Binding-site contacts:
Ligand atom C2 contacts residue ARG313 of chain 2.B at 3.8 Å.
Ligand atom C7 contacts residue ASN119 of chain 2.A at 3.1 Å.
Ligand atom C4 contacts residue GLN310 of chain 2.B at 3.4 Å.
Ligand atom C2 contacts residue ASN119 of chain 2.A at 2.4 Å.
Ligand atom O5 contacts residue GLY373 of chain 2.B at 3.4 Å.
Ligand atom C2 contacts residue GLN310 of chain 2.B at 3.7 Å.
Ligand atom C6 contacts residue GLY373 of chain 2.B at 3.5 Å.
Ligand atom O6 contacts residue GLY373 of chain 2.B at 2.8 Å (h-bond).
Ligand atom C3 contacts residue ASN312 of chain 2.B at 3.6 Å.
Ligand atom O5 contacts residue THR374 of chain 2.B at 3.4 Å.
Ligand atom C1 contacts residue THR374 of chain 2.B at 3.9 Å.
Ligand atom O6 contacts residue TYR372 of chain 2.B at 3.5 Å.
Ligand atom O5 contacts residue VAL311 of chain 2.B at 3.7 Å.
Ligand atom C6 contacts residue GLN310 of chain 2.B at 3.6 Å.
Ligand atom O2 contacts residue VAL311 of chain 2.B at 3.5 Å.
Ligand atom O4 contacts residue ARG313 of chain 2.B at 3.3 Å (salt-bridge).
Ligand atom C1 contacts residue ASN119 of chain 2.A at 1.4 Å.
Ligand atom C8 contacts residue ASN312 of chain 2.B at 3.9 Å.
Ligand atom C3 contacts residue GLN310 of chain 2.B at 3.5 Å.
Ligand atom O3 contacts residue GLN310 of chain 2.B at 3.6 Å (h-bond).
Ligand atom O2 contacts residue GLN310 of chain 2.B at 2.8 Å (h-bond).
Ligand atom C6 contacts residue TYR372 of chain 2.B at 3.5 Å (hydrophobic).
Ligand atom O5 contacts residue ASN119 of chain 2.A at 2.4 Å (h-bond).
Ligand atom O6 contacts residue THR374 of chain 2.B at 3.7 Å.
Ligand atom N2 contacts residue ASN312 of chain 2.B at 3.9 Å.
Ligand atom C6 contacts residue VAL311 of chain 2.B at 3.9 Å (hydrophobic).
Ligand atom C2 contacts residue THR374 of chain 2.B at 3.9 Å.
Ligand atom O3 contacts residue GLN310 of chain 2.B at 3.3 Å (h-bond).
Ligand atom O2 contacts residue ARG313 of chain 2.B at 3.4 Å.
Ligand atom C5 contacts residue ASN119 of chain 2.A at 3.6 Å.
Ligand atom O7 contacts residue THR374 of chain 2.B at 3.6 Å.
Ligand atom N2 contacts residue ASN119 of chain 2.A at 2.9 Å (h-bond).
Ligand atom O4 contacts residue ARG313 of chain 2.B at 3.3 Å (salt-bridge).
Ligand atom O3 contacts residue ASN312 of chain 2.B at 3.0 Å (h-bond).
Ligand atom O2 contacts residue ASN312 of chain 2.B at 3.8 Å.
Ligand atom O3 contacts residue VAL311 of chain 2.B at 3.9 Å.
Ligand atom O7 contacts residue ASN119 of chain 2.A at 2.9 Å (h-bond).
Ligand atom O4 contacts residue ASN312 of chain 2.B at 3.6 Å (h-bond).
Ligand atom O5 contacts residue ASN312 of chain 2.B at 3.9 Å.
Ligand atom C3 contacts residue ASN119 of chain 2.A at 3.8 Å.

Sequence of chain 2.A:
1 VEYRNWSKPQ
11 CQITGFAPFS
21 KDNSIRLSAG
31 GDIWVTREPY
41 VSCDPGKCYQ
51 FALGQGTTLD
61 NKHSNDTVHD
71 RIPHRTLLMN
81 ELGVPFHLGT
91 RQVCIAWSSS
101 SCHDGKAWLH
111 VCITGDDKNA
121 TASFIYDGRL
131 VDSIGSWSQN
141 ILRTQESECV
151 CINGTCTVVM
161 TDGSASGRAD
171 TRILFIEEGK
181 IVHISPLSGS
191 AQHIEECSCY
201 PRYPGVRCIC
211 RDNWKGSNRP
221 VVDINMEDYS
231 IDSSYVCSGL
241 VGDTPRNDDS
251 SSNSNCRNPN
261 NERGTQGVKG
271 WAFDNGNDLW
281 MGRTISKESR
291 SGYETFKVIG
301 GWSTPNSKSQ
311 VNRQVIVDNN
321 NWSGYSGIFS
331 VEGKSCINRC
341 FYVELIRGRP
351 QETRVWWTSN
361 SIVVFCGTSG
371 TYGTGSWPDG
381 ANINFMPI

A small-molecule ligand and the protein it binds are described below.
Small molecule (SMILES): CC(=O)N[C@H]1[C@H](O[C@H]2[C@H](O)[C@@H](NC(C)=O)CO[C@@H]2CO)O[C@H](CO)[C@@H](O[C@@H]2O[C@H](CO)[C@@H](O)[C@H](O[C@H]3O[C@H](CO)[C@@H](O)[C@H](O)[C@@H]3O)[C@@H]2O)[C@@H]1O

Sequence of chain 2.B:
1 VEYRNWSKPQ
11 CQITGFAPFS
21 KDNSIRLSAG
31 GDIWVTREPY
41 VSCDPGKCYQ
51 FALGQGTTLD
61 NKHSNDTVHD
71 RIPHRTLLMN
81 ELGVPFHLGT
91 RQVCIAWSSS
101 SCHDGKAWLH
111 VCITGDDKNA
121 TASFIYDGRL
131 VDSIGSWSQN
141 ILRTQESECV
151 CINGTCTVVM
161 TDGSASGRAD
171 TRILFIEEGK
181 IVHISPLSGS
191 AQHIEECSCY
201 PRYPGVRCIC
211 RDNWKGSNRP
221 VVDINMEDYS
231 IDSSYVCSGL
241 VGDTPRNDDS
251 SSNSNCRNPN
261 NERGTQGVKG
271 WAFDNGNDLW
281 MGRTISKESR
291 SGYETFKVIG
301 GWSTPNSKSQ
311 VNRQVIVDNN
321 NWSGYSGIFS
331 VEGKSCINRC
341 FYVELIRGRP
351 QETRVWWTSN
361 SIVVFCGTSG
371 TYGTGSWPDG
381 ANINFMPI